A small-molecule ligand and the protein it binds are described below.
Small molecule (SMILES): CC(=O)N[C@@H]1[C@@H](O)[C@H](O)[C@@H](CO)O[C@H]1O

Sequence of chain 1.A:
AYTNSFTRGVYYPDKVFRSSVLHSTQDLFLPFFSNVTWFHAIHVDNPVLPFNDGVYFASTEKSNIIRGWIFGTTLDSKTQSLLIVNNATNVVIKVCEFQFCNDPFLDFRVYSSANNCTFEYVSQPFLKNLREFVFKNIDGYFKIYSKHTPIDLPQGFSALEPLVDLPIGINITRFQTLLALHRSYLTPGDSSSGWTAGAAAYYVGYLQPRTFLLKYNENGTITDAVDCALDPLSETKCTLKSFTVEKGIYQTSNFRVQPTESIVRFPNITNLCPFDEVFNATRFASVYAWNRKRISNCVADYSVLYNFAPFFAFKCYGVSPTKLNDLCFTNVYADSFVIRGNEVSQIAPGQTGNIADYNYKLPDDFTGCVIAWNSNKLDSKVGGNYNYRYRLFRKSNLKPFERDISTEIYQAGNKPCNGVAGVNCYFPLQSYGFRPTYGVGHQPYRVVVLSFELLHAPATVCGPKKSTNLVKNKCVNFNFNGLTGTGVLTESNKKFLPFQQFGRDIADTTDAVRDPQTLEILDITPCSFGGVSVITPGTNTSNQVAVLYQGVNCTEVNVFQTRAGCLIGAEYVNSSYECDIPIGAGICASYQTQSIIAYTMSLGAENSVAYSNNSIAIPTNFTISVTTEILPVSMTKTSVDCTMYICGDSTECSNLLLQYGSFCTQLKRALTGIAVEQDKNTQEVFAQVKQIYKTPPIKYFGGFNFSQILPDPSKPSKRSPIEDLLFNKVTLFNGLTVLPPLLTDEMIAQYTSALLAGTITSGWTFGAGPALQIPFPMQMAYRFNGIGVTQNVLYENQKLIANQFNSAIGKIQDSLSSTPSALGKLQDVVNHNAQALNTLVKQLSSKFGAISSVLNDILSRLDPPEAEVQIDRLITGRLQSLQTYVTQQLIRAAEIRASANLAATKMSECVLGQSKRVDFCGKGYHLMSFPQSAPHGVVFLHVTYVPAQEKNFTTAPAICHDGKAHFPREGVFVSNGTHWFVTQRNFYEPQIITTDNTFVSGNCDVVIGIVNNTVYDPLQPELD

Binding-site contacts:
Ligand atom O5 contacts residue ASN1074 of chain 1.A at 4.4 Å.
Ligand atom C2 contacts residue ASN1074 of chain 1.A at 3.3 Å.
Ligand atom O7 contacts residue ASN1074 of chain 1.A at 3.9 Å.
Ligand atom C7 contacts residue ASN1074 of chain 1.A at 3.2 Å.
Ligand atom N2 contacts residue ASN1074 of chain 1.A at 2.7 Å (h-bond).
Ligand atom C8 contacts residue ASN1074 of chain 1.A at 3.1 Å.
Ligand atom C1 contacts residue ASN1074 of chain 1.A at 3.2 Å.